This protein binds this small molecule.
Small molecule (SMILES): N[C@@H](CCCC[NH3+])C(=O)O

Sequence of chain 1.C:
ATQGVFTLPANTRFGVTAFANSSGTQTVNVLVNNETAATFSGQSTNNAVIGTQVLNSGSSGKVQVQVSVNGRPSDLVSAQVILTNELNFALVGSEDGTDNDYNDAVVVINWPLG

Binding-site contacts:
Ligand atom CD contacts residue SER23 of chain 1.C at 4.0 Å.
Ligand atom CB contacts residue ZDC1 of chain 1.S at 3.6 Å.
Ligand atom CB contacts residue SER23 of chain 1.C at 3.9 Å.
Ligand atom CA contacts residue ZDC1 of chain 1.S at 2.4 Å.
Ligand atom CE contacts residue SER23 of chain 1.C at 3.6 Å.
Ligand atom O contacts residue ZDC1 of chain 1.S at 3.3 Å.
Ligand atom CA contacts residue SER23 of chain 1.C at 4.3 Å.
Ligand atom N contacts residue ZDC1 of chain 1.S at 1.4 Å.
Ligand atom CG contacts residue SER23 of chain 1.C at 4.4 Å.
Ligand atom C contacts residue ZDC1 of chain 1.S at 3.3 Å.